Sequence of chain 1.A:
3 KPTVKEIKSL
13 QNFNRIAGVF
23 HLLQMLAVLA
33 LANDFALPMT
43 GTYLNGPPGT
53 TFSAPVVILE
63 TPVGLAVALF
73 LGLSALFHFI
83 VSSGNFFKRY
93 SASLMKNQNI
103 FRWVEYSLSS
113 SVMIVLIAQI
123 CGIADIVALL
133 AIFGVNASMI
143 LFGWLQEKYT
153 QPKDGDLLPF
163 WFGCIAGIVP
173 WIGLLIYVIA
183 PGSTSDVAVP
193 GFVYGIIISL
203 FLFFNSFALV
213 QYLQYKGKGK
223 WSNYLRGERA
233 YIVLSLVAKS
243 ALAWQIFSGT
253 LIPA

Binding-site contacts:
Ligand atom C9 contacts residue MET141 of chain 1.A at 3.7 Å (hydrophobic).
Ligand atom C19 contacts residue PHE206 of chain 1.A at 3.5 Å (hydrophobic).
Ligand atom C18 contacts residue ALA210 of chain 1.A at 3.6 Å (hydrophobic).
Ligand atom C13 contacts residue LYS241 of chain 1.A at 3.8 Å.
Ligand atom C4 contacts residue GLY165 of chain 1.A at 3.7 Å.
Ligand atom C5 contacts residue MET141 of chain 1.A at 3.8 Å (hydrophobic).
Ligand atom C4 contacts residue PHE162 of chain 1.A at 3.7 Å (hydrophobic).
Ligand atom C12 contacts residue PHE209 of chain 1.A at 3.5 Å (hydrophobic).
Ligand atom C11 contacts residue PHE209 of chain 1.A at 3.5 Å (hydrophobic).
Ligand atom C3 contacts residue GLN213 of chain 1.A at 3.7 Å.
Ligand atom C16 contacts residue GLY145 of chain 1.A at 3.9 Å.
Ligand atom C20 contacts residue PHE206 of chain 1.A at 3.9 Å (hydrophobic).
Ligand atom C5 contacts residue ALA210 of chain 1.A at 3.9 Å (hydrophobic).
Ligand atom C19 contacts residue MET141 of chain 1.A at 3.5 Å (hydrophobic).
Ligand atom C12 contacts residue TYR108 of chain 1.A at 3.8 Å (hydrophobic).
Ligand atom C20 contacts residue MET115 of chain 1.A at 3.8 Å (hydrophobic).
Ligand atom C10 contacts residue PHE209 of chain 1.A at 3.4 Å (hydrophobic).
Ligand atom C18 contacts residue MET141 of chain 1.A at 3.8 Å (hydrophobic).
Ligand atom C9 contacts residue PHE209 of chain 1.A at 3.4 Å (hydrophobic).
Ligand atom C14 contacts residue LYS241 of chain 1.A at 2.5 Å.
Ligand atom C17 contacts residue PHE209 of chain 1.A at 3.6 Å (hydrophobic).
Ligand atom C15 contacts residue SER111 of chain 1.A at 3.6 Å.
Ligand atom C3 contacts residue PHE162 of chain 1.A at 3.8 Å (hydrophobic).
Ligand atom C16 contacts residue MET141 of chain 1.A at 3.6 Å (hydrophobic).
Ligand atom C12 contacts residue SER112 of chain 1.A at 3.8 Å.
Ligand atom C16 contacts residue TRP105 of chain 1.A at 3.8 Å (hydrophobic).
Ligand atom C20 contacts residue SER112 of chain 1.A at 3.8 Å.
Ligand atom C15 contacts residue LYS241 of chain 1.A at 1.4 Å.
Ligand atom C8 contacts residue ILE142 of chain 1.A at 3.8 Å (hydrophobic).
Ligand atom C7 contacts residue MET141 of chain 1.A at 3.8 Å (hydrophobic).
Ligand atom C19 contacts residue PHE209 of chain 1.A at 3.8 Å (hydrophobic).
Ligand atom C14 contacts residue TYR108 of chain 1.A at 3.8 Å (hydrophobic).
Ligand atom C8 contacts residue PHE209 of chain 1.A at 3.6 Å (hydrophobic).
Ligand atom C13 contacts residue PHE209 of chain 1.A at 3.5 Å (hydrophobic).
Ligand atom C20 contacts residue PHE209 of chain 1.A at 3.7 Å (hydrophobic).
Ligand atom C2 contacts residue GLN213 of chain 1.A at 3.3 Å.
Ligand atom C15 contacts residue MET115 of chain 1.A at 3.6 Å (hydrophobic).
Ligand atom C13 contacts residue SER112 of chain 1.A at 3.7 Å.
Ligand atom C10 contacts residue ILE142 of chain 1.A at 3.7 Å (hydrophobic).
Ligand atom C4 contacts residue CYS166 of chain 1.A at 3.8 Å (hydrophobic).

The protein below binds the small molecule below.
Small molecule (SMILES): CC1=C(/C=C/C(C)=C/C=C/C(C)=C/C=O)C(C)(C)CCC1